Binding-site contacts:
Ligand atom C4 contacts residue ASN88 of chain 1.A at 4.0 Å.
Ligand atom C1 contacts residue ASN88 of chain 1.A at 1.4 Å.
Ligand atom O6 contacts residue PRO92 of chain 1.A at 3.8 Å.
Ligand atom C6 contacts residue THR90 of chain 1.A at 3.9 Å.
Ligand atom C7 contacts residue ASN88 of chain 1.A at 3.4 Å.
Ligand atom C3 contacts residue ASN88 of chain 1.A at 3.6 Å.
Ligand atom O6 contacts residue GLY91 of chain 1.A at 4.0 Å.
Ligand atom N2 contacts residue ASN88 of chain 1.A at 2.9 Å (h-bond).
Ligand atom O5 contacts residue THR90 of chain 1.A at 3.4 Å (h-bond).
Ligand atom C6 contacts residue GLY91 of chain 1.A at 3.5 Å.
Ligand atom O5 contacts residue ASN88 of chain 1.A at 2.2 Å (h-bond).
Ligand atom C6 contacts residue PRO92 of chain 1.A at 4.3 Å (hydrophobic).
Ligand atom C2 contacts residue ASN88 of chain 1.A at 2.3 Å.
Ligand atom C5 contacts residue THR90 of chain 1.A at 4.1 Å.
Ligand atom O7 contacts residue ASN88 of chain 1.A at 3.3 Å (h-bond).
Ligand atom C5 contacts residue ASN88 of chain 1.A at 3.5 Å.
Ligand atom C1 contacts residue THR90 of chain 1.A at 4.0 Å.

This small molecule binds to this protein.
Small molecule (SMILES): CC(=O)N[C@@H]1[C@@H](O)[C@H](O)[C@@H](CO)O[C@H]1O

Sequence of chain 1.A:
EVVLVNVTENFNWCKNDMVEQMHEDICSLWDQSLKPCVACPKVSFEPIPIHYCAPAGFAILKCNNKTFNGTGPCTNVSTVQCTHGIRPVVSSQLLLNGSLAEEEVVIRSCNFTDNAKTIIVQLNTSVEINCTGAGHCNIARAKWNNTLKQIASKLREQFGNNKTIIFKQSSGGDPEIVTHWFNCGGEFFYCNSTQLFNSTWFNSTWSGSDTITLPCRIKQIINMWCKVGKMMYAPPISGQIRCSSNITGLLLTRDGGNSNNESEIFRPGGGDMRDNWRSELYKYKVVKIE